This small molecule binds to this protein.
Small molecule (SMILES): O=C(Cc1ccc(-c2n[nH]c(=O)c3ccccc23)cc1)N1CCc2ccccc21

Sequence of chain 1.D:
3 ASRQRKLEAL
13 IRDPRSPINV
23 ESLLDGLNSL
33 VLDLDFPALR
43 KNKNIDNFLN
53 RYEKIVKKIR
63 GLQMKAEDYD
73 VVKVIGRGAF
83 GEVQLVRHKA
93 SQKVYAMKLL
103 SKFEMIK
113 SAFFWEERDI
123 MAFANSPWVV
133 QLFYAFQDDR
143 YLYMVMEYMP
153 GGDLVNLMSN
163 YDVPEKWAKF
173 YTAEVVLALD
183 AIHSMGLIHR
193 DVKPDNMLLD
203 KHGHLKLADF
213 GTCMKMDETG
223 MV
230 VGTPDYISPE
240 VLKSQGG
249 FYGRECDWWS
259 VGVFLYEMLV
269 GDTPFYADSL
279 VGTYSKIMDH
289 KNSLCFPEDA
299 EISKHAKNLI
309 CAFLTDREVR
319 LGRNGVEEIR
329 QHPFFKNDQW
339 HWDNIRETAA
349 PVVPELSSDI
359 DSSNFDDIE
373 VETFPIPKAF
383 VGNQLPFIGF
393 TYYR

Binding-site contacts:
Ligand atom N29 contacts residue ALA98 of chain 1.D at 3.7 Å.
Ligand atom C14 contacts residue ALA210 of chain 1.D at 3.8 Å (hydrophobic).
Ligand atom C13 contacts residue MET148 of chain 1.D at 3.6 Å (hydrophobic).
Ligand atom C5 contacts residue GLY213 of chain 1.D at 3.8 Å.
Ligand atom N28 contacts residue ALA98 of chain 1.D at 3.2 Å.
Ligand atom O11 contacts residue ASP211 of chain 1.D at 3.6 Å (salt-bridge).
Ligand atom C24 contacts residue ILE77 of chain 1.D at 3.6 Å (hydrophobic).
Ligand atom C8 contacts residue ASP211 of chain 1.D at 3.4 Å.
Ligand atom N28 contacts residue MET151 of chain 1.D at 3.7 Å.
Ligand atom N9 contacts residue MET146 of chain 1.D at 3.8 Å.
Ligand atom C1 contacts residue GLY213 of chain 1.D at 3.6 Å.
Ligand atom N9 contacts residue ASP211 of chain 1.D at 3.0 Å (salt-bridge).
Ligand atom C6 contacts residue GLY213 of chain 1.D at 3.5 Å.
Ligand atom C13 contacts residue ASP211 of chain 1.D at 3.7 Å.
Ligand atom C24 contacts residue PHE363 of chain 1.D at 3.5 Å (hydrophobic).
Ligand atom C15 contacts residue VAL132 of chain 1.D at 3.5 Å (hydrophobic).
Ligand atom C3 contacts residue PHE212 of chain 1.D at 3.4 Å (hydrophobic).
Ligand atom C7 contacts residue ASP211 of chain 1.D at 3.4 Å.
Ligand atom N29 contacts residue GLU149 of chain 1.D at 3.4 Å (salt-bridge).
Ligand atom C4 contacts residue GLY213 of chain 1.D at 3.7 Å.
Ligand atom N29 contacts residue VAL132 of chain 1.D at 3.6 Å.
Ligand atom N28 contacts residue GLU149 of chain 1.D at 3.0 Å (salt-bridge).
Ligand atom O27 contacts residue MET151 of chain 1.D at 2.9 Å (h-bond).
Ligand atom C14 contacts residue MET148 of chain 1.D at 3.4 Å (hydrophobic).
Ligand atom O27 contacts residue ALA98 of chain 1.D at 3.8 Å.
Ligand atom C4 contacts residue PHE212 of chain 1.D at 3.7 Å (hydrophobic).
Ligand atom C15 contacts residue ALA210 of chain 1.D at 3.6 Å (hydrophobic).
Ligand atom N29 contacts residue MET148 of chain 1.D at 3.7 Å.
Ligand atom C18 contacts residue MET148 of chain 1.D at 3.6 Å (hydrophobic).
Ligand atom C12 contacts residue ASP211 of chain 1.D at 2.8 Å.
Ligand atom C2 contacts residue PHE212 of chain 1.D at 3.5 Å (hydrophobic).
Ligand atom C26 contacts residue ALA98 of chain 1.D at 3.5 Å (hydrophobic).
Ligand atom C8 contacts residue MET146 of chain 1.D at 3.6 Å (hydrophobic).
Ligand atom O27 contacts residue TYR150 of chain 1.D at 3.4 Å.
Ligand atom C12 contacts residue MET148 of chain 1.D at 3.7 Å (hydrophobic).
Ligand atom O11 contacts residue LYS100 of chain 1.D at 3.1 Å.
Ligand atom C10 contacts residue ASP211 of chain 1.D at 2.9 Å.
Ligand atom C2 contacts residue LEU102 of chain 1.D at 3.5 Å (hydrophobic).
Ligand atom C17 contacts residue MET148 of chain 1.D at 3.6 Å (hydrophobic).
Ligand atom C26 contacts residue MET151 of chain 1.D at 3.7 Å (hydrophobic).